A small-molecule ligand and the protein it binds are described below.
Small molecule (SMILES): CC(=O)N[C@H]1[C@H]([C@H](O)[C@H](O)CO)O[C@H](P(=O)(O)O)C[C@@H]1O

Sequence of chain 1.A:
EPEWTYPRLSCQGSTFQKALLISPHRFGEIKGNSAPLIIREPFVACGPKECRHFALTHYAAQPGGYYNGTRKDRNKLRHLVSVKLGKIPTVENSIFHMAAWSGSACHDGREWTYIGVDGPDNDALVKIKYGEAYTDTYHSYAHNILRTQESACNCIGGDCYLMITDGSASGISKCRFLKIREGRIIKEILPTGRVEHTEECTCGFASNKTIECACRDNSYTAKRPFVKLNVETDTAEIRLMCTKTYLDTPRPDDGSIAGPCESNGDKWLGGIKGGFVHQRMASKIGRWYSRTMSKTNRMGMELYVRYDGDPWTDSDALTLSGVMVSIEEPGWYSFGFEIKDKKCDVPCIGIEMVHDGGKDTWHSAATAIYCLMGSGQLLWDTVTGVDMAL

Binding-site contacts:
Ligand atom C3 contacts residue GLU41 of chain 1.A at 3.7 Å.
Ligand atom C9 contacts residue GLU199 of chain 1.A at 3.4 Å.
Ligand atom C9 contacts residue ALA169 of chain 1.A at 3.6 Å (hydrophobic).
Ligand atom O1P contacts residue ARG40 of chain 1.A at 4.0 Å.
Ligand atom C6 contacts residue TYR333 of chain 1.A at 4.1 Å (hydrophobic).
Ligand atom C11 contacts residue TRP101 of chain 1.A at 4.0 Å (hydrophobic).
Ligand atom O3P contacts residue TYR333 of chain 1.A at 3.6 Å.
Ligand atom O6 contacts residue TYR333 of chain 1.A at 3.9 Å.
Ligand atom O8 contacts residue ARG216 of chain 1.A at 3.9 Å.
Ligand atom C10 contacts residue ARG74 of chain 1.A at 4.0 Å.
Ligand atom P1 contacts residue ARG40 of chain 1.A at 3.7 Å.
Ligand atom C3 contacts residue ASP73 of chain 1.A at 3.9 Å.
Ligand atom O8 contacts residue GLU200 of chain 1.A at 4.0 Å.
Ligand atom O10 contacts residue ASP73 of chain 1.A at 4.0 Å.
Ligand atom C11 contacts residue ARG147 of chain 1.A at 3.8 Å.
Ligand atom O8 contacts residue GLU199 of chain 1.A at 2.8 Å (salt-bridge).
Ligand atom O3P contacts residue ARG298 of chain 1.A at 2.5 Å (salt-bridge).
Ligand atom O9 contacts residue ALA169 of chain 1.A at 3.6 Å.
Ligand atom O2P contacts residue ARG298 of chain 1.A at 3.5 Å (salt-bridge).
Ligand atom C2 contacts residue ARG40 of chain 1.A at 4.0 Å.
Ligand atom P1 contacts residue TYR333 of chain 1.A at 3.8 Å.
Ligand atom C3 contacts residue TYR333 of chain 1.A at 3.6 Å (hydrophobic).
Ligand atom O9 contacts residue GLU199 of chain 1.A at 3.0 Å (salt-bridge).
Ligand atom C4 contacts residue GLU41 of chain 1.A at 3.7 Å.
Ligand atom O3P contacts residue ARG40 of chain 1.A at 2.4 Å (salt-bridge).
Ligand atom C9 contacts residue ASN218 of chain 1.A at 3.9 Å.
Ligand atom C8 contacts residue GLU199 of chain 1.A at 3.4 Å.
Ligand atom C8 contacts residue ARG216 of chain 1.A at 3.9 Å.
Ligand atom C3 contacts residue ARG40 of chain 1.A at 3.5 Å.
Ligand atom O4 contacts residue ASP73 of chain 1.A at 3.7 Å.
Ligand atom C2 contacts residue TYR333 of chain 1.A at 3.0 Å (hydrophobic).
Ligand atom C4 contacts residue TYR333 of chain 1.A at 3.9 Å (hydrophobic).
Ligand atom O2P contacts residue TYR333 of chain 1.A at 3.9 Å.
Ligand atom C2 contacts residue ARG216 of chain 1.A at 3.9 Å.
Ligand atom O4 contacts residue GLU41 of chain 1.A at 3.3 Å (salt-bridge).
Ligand atom O1P contacts residue ARG298 of chain 1.A at 4.1 Å.
Ligand atom O10 contacts residue ARG74 of chain 1.A at 2.8 Å (salt-bridge).
Ligand atom O2P contacts residue ARG216 of chain 1.A at 3.4 Å (salt-bridge).
Ligand atom O9 contacts residue ARG147 of chain 1.A at 3.3 Å (salt-bridge).
Ligand atom P1 contacts residue ARG298 of chain 1.A at 3.4 Å.